Sequence of chain 1.D:
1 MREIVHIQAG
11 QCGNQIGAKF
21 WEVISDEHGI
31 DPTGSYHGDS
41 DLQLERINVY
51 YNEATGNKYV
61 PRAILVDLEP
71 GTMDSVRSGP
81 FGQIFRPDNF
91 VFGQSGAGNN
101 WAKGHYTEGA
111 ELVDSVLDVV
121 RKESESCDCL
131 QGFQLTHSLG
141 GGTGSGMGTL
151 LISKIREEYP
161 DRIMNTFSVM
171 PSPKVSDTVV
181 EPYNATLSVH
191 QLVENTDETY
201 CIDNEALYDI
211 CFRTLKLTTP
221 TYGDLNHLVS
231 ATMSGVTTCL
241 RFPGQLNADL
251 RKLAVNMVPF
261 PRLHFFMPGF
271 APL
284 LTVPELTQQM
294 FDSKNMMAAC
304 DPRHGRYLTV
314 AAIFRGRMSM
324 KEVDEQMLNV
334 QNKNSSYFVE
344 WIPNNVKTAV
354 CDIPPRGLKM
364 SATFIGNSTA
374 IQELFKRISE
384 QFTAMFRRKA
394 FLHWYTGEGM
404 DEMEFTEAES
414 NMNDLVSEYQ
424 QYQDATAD

Sequence of chain 1.C:
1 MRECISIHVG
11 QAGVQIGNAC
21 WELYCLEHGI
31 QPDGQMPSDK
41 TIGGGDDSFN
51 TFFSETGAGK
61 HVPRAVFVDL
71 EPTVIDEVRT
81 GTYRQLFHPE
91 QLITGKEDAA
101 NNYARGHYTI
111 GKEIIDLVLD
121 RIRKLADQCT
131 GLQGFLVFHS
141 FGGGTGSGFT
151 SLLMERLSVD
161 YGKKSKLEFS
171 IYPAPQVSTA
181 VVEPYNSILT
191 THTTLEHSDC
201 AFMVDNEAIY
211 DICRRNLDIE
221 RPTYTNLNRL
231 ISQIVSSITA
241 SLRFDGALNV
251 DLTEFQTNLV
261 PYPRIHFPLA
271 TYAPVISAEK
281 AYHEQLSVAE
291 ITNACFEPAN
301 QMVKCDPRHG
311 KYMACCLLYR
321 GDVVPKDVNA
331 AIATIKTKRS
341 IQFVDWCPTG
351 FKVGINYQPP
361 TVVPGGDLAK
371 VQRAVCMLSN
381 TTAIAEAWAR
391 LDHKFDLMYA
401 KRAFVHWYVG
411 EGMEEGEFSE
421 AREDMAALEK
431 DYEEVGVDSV

Binding-site contacts:
Ligand atom C14 contacts residue LEU253 of chain 1.D at 3.6 Å (hydrophobic).
Ligand atom C43 contacts residue ASN256 of chain 1.D at 3.4 Å.
Ligand atom C24 contacts residue LEU246 of chain 1.D at 3.4 Å (hydrophobic).
Ligand atom C07 contacts residue LEU253 of chain 1.D at 3.6 Å (hydrophobic).
Ligand atom C18 contacts residue CYS239 of chain 1.D at 3.7 Å (hydrophobic).
Ligand atom C40 contacts residue LYS350 of chain 1.D at 3.4 Å.
Ligand atom C32 contacts residue ASN256 of chain 1.D at 3.5 Å.
Ligand atom C10 contacts residue ALA248 of chain 1.D at 3.5 Å (hydrophobic).
Ligand atom C20 contacts residue VAL236 of chain 1.D at 3.0 Å (hydrophobic).
Ligand atom C03 contacts residue ALA352 of chain 1.D at 3.6 Å (hydrophobic).
Ligand atom C42 contacts residue ASN256 of chain 1.D at 3.2 Å.
Ligand atom C32 contacts residue THR179 of chain 1.C at 3.8 Å.
Ligand atom O25 contacts residue ALA248 of chain 1.D at 3.1 Å.
Ligand atom C40 contacts residue ASN256 of chain 1.D at 3.4 Å.
Ligand atom C28 contacts residue ASN256 of chain 1.D at 3.8 Å.
Ligand atom C14 contacts residue LEU240 of chain 1.D at 3.6 Å (hydrophobic).
Ligand atom C33 contacts residue LYS350 of chain 1.D at 3.6 Å.
Ligand atom O25 contacts residue LYS252 of chain 1.D at 3.4 Å.
Ligand atom C45 contacts residue MET257 of chain 1.D at 3.7 Å (hydrophobic).
Ligand atom N26 contacts residue ASN256 of chain 1.D at 3.1 Å (h-bond).
Ligand atom C40 contacts residue THR179 of chain 1.C at 3.5 Å.
Ligand atom C10 contacts residue ASP249 of chain 1.D at 3.6 Å.
Ligand atom C28 contacts residue THR179 of chain 1.C at 3.6 Å.
Ligand atom C09 contacts residue ALA248 of chain 1.D at 3.7 Å (hydrophobic).
Ligand atom C10 contacts residue LEU253 of chain 1.D at 3.7 Å (hydrophobic).
Ligand atom C01 contacts residue LEU253 of chain 1.D at 3.7 Å (hydrophobic).
Ligand atom C34 contacts residue ASN348 of chain 1.D at 3.3 Å.
Ligand atom C45 contacts residue VAL313 of chain 1.D at 3.8 Å (hydrophobic).
Ligand atom N26 contacts residue THR179 of chain 1.C at 2.8 Å (h-bond).
Ligand atom C38 contacts residue ASN256 of chain 1.D at 3.7 Å.
Ligand atom O13 contacts residue LEU240 of chain 1.D at 3.7 Å.
Ligand atom C28 contacts residue LEU246 of chain 1.D at 3.4 Å (hydrophobic).
Ligand atom C30 contacts residue LEU246 of chain 1.D at 3.4 Å (hydrophobic).
Ligand atom C14 contacts residue ASP249 of chain 1.D at 3.7 Å.
Ligand atom C38 contacts residue LYS350 of chain 1.D at 3.5 Å.
Ligand atom C09 contacts residue LEU246 of chain 1.D at 3.8 Å (hydrophobic).
Ligand atom O25 contacts residue ASP249 of chain 1.D at 3.3 Å (salt-bridge).
Ligand atom C07 contacts residue LEU246 of chain 1.D at 3.6 Å (hydrophobic).
Ligand atom O19 contacts residue VAL236 of chain 1.D at 3.4 Å (h-bond).
Ligand atom C20 contacts residue ILE368 of chain 1.D at 3.4 Å (hydrophobic).

A small-molecule ligand and the protein it binds are described below.
Small molecule (SMILES): COc1cc(C(=O)c2c[nH]c(-c3ccc(C)cc3)n2)cc(OC)c1OC